The small molecule below binds the protein below.
Small molecule (SMILES): O=c1ccn([C@@H]2O[C@H](CO[P](=O)(O)O[C@H]3[C@@H](O)[C@H](n4ccc(=O)[nH]c4=O)O[C@@H]3CO[P](=O)(O)O[C@H]3[C@@H](O)[C@H](n4ccc(=O)[nH]c4=O)O[C@@H]3CO[P](=O)(O)O[C@H]3[C@@H](O)[C@H](n4ccc(=O)[nH]c4=O)O[C@@H]3CO)[C@@H](O)[C@H]2O)c(=O)[nH]1

Sequence of chain 1.N:
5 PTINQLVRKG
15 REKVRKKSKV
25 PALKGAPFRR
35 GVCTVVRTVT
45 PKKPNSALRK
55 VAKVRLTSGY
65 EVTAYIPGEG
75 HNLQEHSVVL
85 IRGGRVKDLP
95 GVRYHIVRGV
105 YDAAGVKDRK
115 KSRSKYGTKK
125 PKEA

Binding-site contacts:
Ligand atom C1' contacts residue MG1 of chain 1.VC at 3.7 Å.
Ligand atom O4' contacts residue MG1 of chain 1.VC at 3.8 Å.
Ligand atom O3' contacts residue PRO48 of chain 1.N at 4.3 Å.
Ligand atom C2' contacts residue MG1 of chain 1.VC at 3.6 Å.
Ligand atom O2' contacts residue MG1 of chain 1.VC at 2.5 Å.
Ligand atom C3' contacts residue MG1 of chain 1.VC at 4.3 Å.
Ligand atom C4' contacts residue MG1 of chain 1.VC at 3.9 Å.